A small-molecule ligand and the protein it binds are described below.
Small molecule (SMILES): C[C@@H](Nc1c(Nc2ccncc2)c(=O)c1=O)c1ccccc1

Sequence of chain 6.A:
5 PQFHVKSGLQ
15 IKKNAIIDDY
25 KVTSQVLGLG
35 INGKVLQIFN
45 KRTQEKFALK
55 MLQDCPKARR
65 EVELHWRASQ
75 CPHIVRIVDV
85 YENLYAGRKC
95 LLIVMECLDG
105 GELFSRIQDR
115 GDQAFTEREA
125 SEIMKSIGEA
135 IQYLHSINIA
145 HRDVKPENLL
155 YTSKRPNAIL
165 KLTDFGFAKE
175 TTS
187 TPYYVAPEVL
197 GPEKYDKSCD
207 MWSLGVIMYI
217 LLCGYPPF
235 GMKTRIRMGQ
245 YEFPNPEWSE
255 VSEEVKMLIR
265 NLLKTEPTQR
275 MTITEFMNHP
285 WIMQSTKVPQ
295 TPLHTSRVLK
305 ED

Binding-site contacts:
Ligand atom N3 contacts residue ALA52 of chain 6.A at 3.5 Å.
Ligand atom C7 contacts residue VAL39 of chain 6.A at 3.9 Å (hydrophobic).
Ligand atom C13 contacts residue LEU154 of chain 6.A at 3.8 Å (hydrophobic).
Ligand atom C8 contacts residue LEU33 of chain 6.A at 3.7 Å (hydrophobic).
Ligand atom C6 contacts residue ASN36 of chain 6.A at 3.8 Å.
Ligand atom C2 contacts residue ASP168 of chain 6.A at 3.8 Å.
Ligand atom C4 contacts residue ASP168 of chain 6.A at 3.5 Å.
Ligand atom C6 contacts residue GLY37 of chain 6.A at 3.9 Å.
Ligand atom N3 contacts residue CYS101 of chain 6.A at 3.8 Å.
Ligand atom C5 contacts residue LYS54 of chain 6.A at 3.5 Å.
Ligand atom N2 contacts residue LEU154 of chain 6.A at 3.9 Å.
Ligand atom C1 contacts residue GLU151 of chain 6.A at 3.6 Å.
Ligand atom C10 contacts residue VAL39 of chain 6.A at 4.0 Å (hydrophobic).
Ligand atom O2 contacts residue ASP168 of chain 6.A at 3.2 Å.
Ligand atom C15 contacts residue ALA52 of chain 6.A at 3.8 Å (hydrophobic).
Ligand atom C11 contacts residue THR167 of chain 6.A at 3.8 Å.
Ligand atom C15 contacts residue LEU102 of chain 6.A at 3.8 Å (hydrophobic).
Ligand atom C7 contacts residue GLY37 of chain 6.A at 3.7 Å.
Ligand atom O1 contacts residue THR167 of chain 6.A at 3.8 Å.
Ligand atom C15 contacts residue GLU100 of chain 6.A at 3.5 Å.
Ligand atom O1 contacts residue MET99 of chain 6.A at 3.3 Å.
Ligand atom N3 contacts residue LEU102 of chain 6.A at 2.9 Å (h-bond).
Ligand atom C15 contacts residue VAL79 of chain 6.A at 4.0 Å (hydrophobic).
Ligand atom C8 contacts residue VAL39 of chain 6.A at 3.8 Å (hydrophobic).
Ligand atom C16 contacts residue ALA52 of chain 6.A at 3.9 Å (hydrophobic).
Ligand atom C17 contacts residue LEU154 of chain 6.A at 4.0 Å (hydrophobic).
Ligand atom C1 contacts residue LEU33 of chain 6.A at 4.0 Å (hydrophobic).
Ligand atom N3 contacts residue GLU100 of chain 6.A at 3.4 Å (salt-bridge).
Ligand atom C14 contacts residue THR167 of chain 6.A at 4.0 Å.
Ligand atom C16 contacts residue LEU102 of chain 6.A at 3.5 Å (hydrophobic).
Ligand atom C12 contacts residue LYS54 of chain 6.A at 4.1 Å.
Ligand atom C12 contacts residue ASP168 of chain 6.A at 4.0 Å.
Ligand atom C6 contacts residue LYS54 of chain 6.A at 4.0 Å.
Ligand atom C7 contacts residue LEU33 of chain 6.A at 3.7 Å (hydrophobic).
Ligand atom O2 contacts residue LYS54 of chain 6.A at 3.0 Å (salt-bridge).
Ligand atom C5 contacts residue ASN36 of chain 6.A at 3.5 Å.
Ligand atom C4 contacts residue LYS54 of chain 6.A at 3.9 Å.
Ligand atom C7 contacts residue GLY34 of chain 6.A at 3.7 Å.
Ligand atom C2 contacts residue ASN152 of chain 6.A at 4.0 Å.
Ligand atom C1 contacts residue ASN152 of chain 6.A at 3.8 Å.